Sequence of chain 22.A:
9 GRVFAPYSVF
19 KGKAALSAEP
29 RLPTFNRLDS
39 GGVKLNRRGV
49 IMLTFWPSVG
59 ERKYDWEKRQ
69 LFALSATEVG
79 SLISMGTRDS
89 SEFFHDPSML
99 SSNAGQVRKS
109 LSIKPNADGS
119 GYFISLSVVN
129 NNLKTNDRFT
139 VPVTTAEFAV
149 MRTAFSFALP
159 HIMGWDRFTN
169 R

This small molecule binds to this protein.
Small molecule (SMILES): Cc1cn([C@H]2C[C@H](O[P](=O)(O)OC[C@H]3O[C@@H](n4cc(C)c(=O)[nH]c4=O)C[C@@H]3O[P](=O)(O)OC[C@H]3O[C@@H](n4cc(C)c(=O)[nH]c4=O)C[C@@H]3O[P](=O)(O)OC[C@H]3O[C@@H](n4cc(C)c(=O)[nH]c4=O)C[C@@H]3O[P](=O)(O)OC[C@H]3O[C@@H](n4cc(C)c(=O)[nH]c4=O)C[C@@H]3O[P](=O)(O)OC[C@H]3O[C@@H](n4cc(C)c(=O)[nH]c4=O)C[C@@H]3O[P](=O)(O)OC[C@H]3O[C@@H](n4cc(C)c(=O)[nH]c4=O)C[C@@H]3O[P](=O)(O)OC[C@H]3O[C@@H](n4cc(C)c(=O)[nH]c4=O)C[C@@H]3O[P](=O)(O)OC[C@H]3O[C@@H](n4cc(C)c(=O)[nH]c4=O)C[C@@H]3O)[C@@H](COP(=O)=O)O2)c(=O)[nH]c1=O

Sequence of chain 8.A:
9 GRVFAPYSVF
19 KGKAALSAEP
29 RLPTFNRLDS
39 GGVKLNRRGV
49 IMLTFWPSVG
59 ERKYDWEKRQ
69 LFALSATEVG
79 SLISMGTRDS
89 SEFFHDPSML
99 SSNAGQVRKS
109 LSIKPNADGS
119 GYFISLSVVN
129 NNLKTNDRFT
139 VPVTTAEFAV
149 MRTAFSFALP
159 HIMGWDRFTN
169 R

Sequence of chain 19.A:
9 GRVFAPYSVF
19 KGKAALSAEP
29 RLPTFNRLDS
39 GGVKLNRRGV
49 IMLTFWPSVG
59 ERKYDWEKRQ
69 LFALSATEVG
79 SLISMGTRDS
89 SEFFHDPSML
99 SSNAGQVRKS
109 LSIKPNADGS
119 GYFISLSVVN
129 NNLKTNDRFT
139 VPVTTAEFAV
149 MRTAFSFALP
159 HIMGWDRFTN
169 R

Binding-site contacts:
Ligand atom OP1 contacts residue LYS107 of chain 19.A at 2.8 Å (salt-bridge).
Ligand atom O2 contacts residue TRP64 of chain 8.A at 3.1 Å.
Ligand atom OP1 contacts residue LYS61 of chain 8.A at 3.0 Å.
Ligand atom O4 contacts residue PRO14 of chain 8.A at 3.5 Å.
Ligand atom O2 contacts residue ARG60 of chain 8.A at 3.0 Å.
Ligand atom O4' contacts residue TRP64 of chain 8.A at 2.9 Å (h-bond).
Ligand atom N3 contacts residue PHE92 of chain 19.A at 3.0 Å (h-bond).
Ligand atom C1' contacts residue ASP94 of chain 19.A at 3.5 Å.
Ligand atom C6 contacts residue TRP64 of chain 8.A at 3.2 Å (hydrophobic).
Ligand atom O4 contacts residue PHE12 of chain 8.A at 3.2 Å.
Ligand atom O2 contacts residue LEU98 of chain 19.A at 3.4 Å.
Ligand atom O2 contacts residue PHE12 of chain 8.A at 3.2 Å.
Ligand atom C4 contacts residue PHE12 of chain 8.A at 3.2 Å (hydrophobic).
Ligand atom C5 contacts residue HIS93 of chain 19.A at 3.5 Å.
Ligand atom O4 contacts residue LYS21 of chain 22.A at 2.9 Å (salt-bridge).
Ligand atom C4 contacts residue PHE92 of chain 19.A at 3.3 Å (hydrophobic).
Ligand atom N3 contacts residue PHE18 of chain 8.A at 3.4 Å.
Ligand atom C7 contacts residue HIS93 of chain 19.A at 3.5 Å.
Ligand atom C7 contacts residue TRP64 of chain 8.A at 3.5 Å (hydrophobic).
Ligand atom OP1 contacts residue ALA71 of chain 19.A at 2.9 Å (h-bond).
Ligand atom O4 contacts residue SER16 of chain 8.A at 3.0 Å (h-bond).
Ligand atom C5 contacts residue PHE18 of chain 8.A at 3.4 Å (hydrophobic).
Ligand atom OP1 contacts residue HIS93 of chain 19.A at 2.7 Å (h-bond).
Ligand atom O4' contacts residue MET50 of chain 19.A at 3.4 Å.
Ligand atom C2 contacts residue PHE12 of chain 8.A at 2.9 Å (hydrophobic).
Ligand atom O4' contacts residue HIS93 of chain 19.A at 3.4 Å.
Ligand atom OP1 contacts residue TYR62 of chain 8.A at 2.8 Å (h-bond).
Ligand atom C4 contacts residue LYS21 of chain 22.A at 3.4 Å.
Ligand atom OP2 contacts residue LYS107 of chain 19.A at 2.6 Å (salt-bridge).
Ligand atom N3 contacts residue LYS21 of chain 22.A at 2.8 Å.
Ligand atom C4 contacts residue PHE18 of chain 8.A at 3.3 Å (hydrophobic).
Ligand atom C2 contacts residue TRP64 of chain 8.A at 3.5 Å (hydrophobic).
Ligand atom C5' contacts residue TYR62 of chain 8.A at 3.2 Å (hydrophobic).
Ligand atom N1 contacts residue PHE12 of chain 8.A at 3.3 Å.
Ligand atom C1' contacts residue LEU98 of chain 19.A at 3.5 Å (hydrophobic).
Ligand atom O3' contacts residue ALA71 of chain 19.A at 3.4 Å.
Ligand atom O2 contacts residue ASP94 of chain 19.A at 3.0 Å (salt-bridge).
Ligand atom N3 contacts residue PHE12 of chain 8.A at 2.9 Å.
Ligand atom O2 contacts residue MET97 of chain 19.A at 3.4 Å.
Ligand atom O4 contacts residue PHE92 of chain 19.A at 3.5 Å (h-bond).